Binding-site contacts:
Ligand atom N2 contacts residue ASN165 of chain 1.C at 2.9 Å (h-bond).
Ligand atom C3 contacts residue ASN165 of chain 1.C at 3.8 Å.
Ligand atom C1 contacts residue GLU132 of chain 1.C at 4.2 Å.
Ligand atom C2 contacts residue ASN165 of chain 1.C at 2.5 Å.
Ligand atom C1 contacts residue ASN165 of chain 1.C at 1.5 Å.
Ligand atom C5 contacts residue ASN165 of chain 1.C at 3.7 Å.
Ligand atom O5 contacts residue ASN165 of chain 1.C at 2.4 Å (h-bond).
Ligand atom N2 contacts residue GLU132 of chain 1.C at 4.4 Å.
Ligand atom C2 contacts residue GLU132 of chain 1.C at 4.0 Å.
Ligand atom O5 contacts residue GLU132 of chain 1.C at 4.5 Å.
Ligand atom C6 contacts residue ASN165 of chain 1.C at 4.3 Å.
Ligand atom C4 contacts residue ASN165 of chain 1.C at 4.3 Å.
Ligand atom C7 contacts residue ASN165 of chain 1.C at 4.1 Å.
Ligand atom O6 contacts residue LEU518 of chain 1.B at 4.1 Å.

Sequence of chain 1.B:
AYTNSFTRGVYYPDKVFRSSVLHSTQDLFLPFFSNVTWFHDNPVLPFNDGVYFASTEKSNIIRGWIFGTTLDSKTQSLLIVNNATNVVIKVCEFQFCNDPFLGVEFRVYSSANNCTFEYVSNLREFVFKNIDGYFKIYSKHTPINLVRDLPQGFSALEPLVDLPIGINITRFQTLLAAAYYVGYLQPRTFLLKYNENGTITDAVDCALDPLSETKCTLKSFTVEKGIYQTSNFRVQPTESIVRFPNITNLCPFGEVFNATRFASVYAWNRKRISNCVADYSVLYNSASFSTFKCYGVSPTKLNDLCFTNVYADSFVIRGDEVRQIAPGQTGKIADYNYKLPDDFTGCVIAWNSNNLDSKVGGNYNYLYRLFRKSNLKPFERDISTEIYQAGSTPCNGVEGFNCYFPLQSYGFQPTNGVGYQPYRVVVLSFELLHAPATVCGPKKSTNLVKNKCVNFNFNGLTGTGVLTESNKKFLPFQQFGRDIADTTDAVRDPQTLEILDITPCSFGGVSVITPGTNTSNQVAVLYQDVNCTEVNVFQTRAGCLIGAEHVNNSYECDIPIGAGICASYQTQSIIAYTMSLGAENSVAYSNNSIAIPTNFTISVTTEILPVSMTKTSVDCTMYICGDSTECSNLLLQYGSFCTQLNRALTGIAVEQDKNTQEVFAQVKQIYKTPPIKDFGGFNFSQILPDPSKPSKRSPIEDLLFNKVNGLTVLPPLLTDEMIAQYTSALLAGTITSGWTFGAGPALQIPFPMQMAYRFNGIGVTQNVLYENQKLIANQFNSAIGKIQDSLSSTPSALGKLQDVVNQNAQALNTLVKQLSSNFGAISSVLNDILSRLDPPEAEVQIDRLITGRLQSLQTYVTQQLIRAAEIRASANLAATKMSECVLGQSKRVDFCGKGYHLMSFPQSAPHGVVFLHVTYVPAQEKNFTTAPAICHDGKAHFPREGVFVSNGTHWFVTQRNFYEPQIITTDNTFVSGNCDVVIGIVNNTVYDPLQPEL

Sequence of chain 1.C:
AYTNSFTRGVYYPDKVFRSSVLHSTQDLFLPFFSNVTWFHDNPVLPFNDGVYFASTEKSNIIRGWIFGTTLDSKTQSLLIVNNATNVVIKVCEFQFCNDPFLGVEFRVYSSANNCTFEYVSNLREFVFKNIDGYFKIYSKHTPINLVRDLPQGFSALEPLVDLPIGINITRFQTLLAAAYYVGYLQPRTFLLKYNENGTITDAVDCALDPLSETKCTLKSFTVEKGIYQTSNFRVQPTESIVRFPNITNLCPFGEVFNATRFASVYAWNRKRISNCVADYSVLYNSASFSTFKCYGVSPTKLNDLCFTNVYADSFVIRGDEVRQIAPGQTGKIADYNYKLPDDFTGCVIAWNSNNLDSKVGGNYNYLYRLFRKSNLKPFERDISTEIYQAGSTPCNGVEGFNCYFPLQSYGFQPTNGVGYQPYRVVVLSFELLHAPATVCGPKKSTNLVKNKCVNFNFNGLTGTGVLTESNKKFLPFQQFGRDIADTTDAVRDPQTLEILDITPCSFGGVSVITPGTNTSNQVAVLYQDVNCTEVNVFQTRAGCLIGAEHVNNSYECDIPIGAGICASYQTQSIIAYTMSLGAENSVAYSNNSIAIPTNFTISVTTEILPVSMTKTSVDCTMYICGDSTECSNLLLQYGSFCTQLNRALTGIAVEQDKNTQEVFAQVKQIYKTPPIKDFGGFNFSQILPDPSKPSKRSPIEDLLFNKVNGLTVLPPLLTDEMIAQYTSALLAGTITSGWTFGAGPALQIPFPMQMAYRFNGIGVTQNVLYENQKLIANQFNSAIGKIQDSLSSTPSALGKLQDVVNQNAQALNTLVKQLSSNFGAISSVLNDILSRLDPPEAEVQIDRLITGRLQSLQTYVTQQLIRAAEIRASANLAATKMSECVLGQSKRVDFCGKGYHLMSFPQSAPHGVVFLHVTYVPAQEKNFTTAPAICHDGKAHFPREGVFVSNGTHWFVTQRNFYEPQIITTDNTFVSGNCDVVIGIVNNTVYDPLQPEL

This small molecule binds to this protein.
Small molecule (SMILES): CC(=O)N[C@@H]1[C@@H](O)[C@H](O)[C@@H](CO)O[C@H]1O